Binding-site contacts:
Ligand atom CAH contacts residue FJP1 of chain 1.D at 3.8 Å.
Ligand atom OAC contacts residue ARG270 of chain 1.A at 3.8 Å.
Ligand atom CAX contacts residue TYR46 of chain 1.A at 3.7 Å (hydrophobic).
Ligand atom CAK contacts residue TYR46 of chain 1.A at 3.6 Å (hydrophobic).
Ligand atom OAC contacts residue ASP177 of chain 1.A at 3.1 Å (salt-bridge).
Ligand atom CAQ contacts residue VAL138 of chain 1.A at 3.4 Å (hydrophobic).
Ligand atom CAK contacts residue VAL142 of chain 1.A at 3.5 Å (hydrophobic).
Ligand atom OAB contacts residue GLN170 of chain 1.A at 3.7 Å.
Ligand atom CAT contacts residue ASN173 of chain 1.A at 3.6 Å.
Ligand atom CAN contacts residue FJP1 of chain 1.D at 3.0 Å.
Ligand atom CAI contacts residue ARG50 of chain 1.A at 3.4 Å.
Ligand atom CAE contacts residue FJP1 of chain 1.D at 3.4 Å.
Ligand atom OAA contacts residue MG1 of chain 1.E at 2.9 Å.
Ligand atom CAV contacts residue ASN173 of chain 1.A at 3.4 Å.
Ligand atom CAW contacts residue FJP1 of chain 1.D at 3.6 Å.
Ligand atom CAU contacts residue FJP1 of chain 1.D at 3.7 Å.
Ligand atom CAJ contacts residue CYS49 of chain 1.A at 3.5 Å (hydrophobic).
Ligand atom OAS contacts residue VAL142 of chain 1.A at 3.4 Å.
Ligand atom CAV contacts residue MG1 of chain 1.F at 3.3 Å.
Ligand atom CAL contacts residue FJP1 of chain 1.D at 3.6 Å.
Ligand atom CAM contacts residue TYR46 of chain 1.A at 3.3 Å (hydrophobic).
Ligand atom OAS contacts residue FJP1 of chain 1.D at 3.7 Å.
Ligand atom CAT contacts residue MG1 of chain 1.F at 3.2 Å.
Ligand atom OAC contacts residue MG1 of chain 1.F at 2.4 Å.
Ligand atom OAD contacts residue ASN173 of chain 1.A at 3.2 Å (h-bond).
Ligand atom CAY contacts residue FJP1 of chain 1.D at 3.5 Å.
Ligand atom OAC contacts residue ARG176 of chain 1.A at 3.8 Å.
Ligand atom CAP contacts residue GLN170 of chain 1.A at 3.6 Å.
Ligand atom OAA contacts residue ARG176 of chain 1.A at 3.5 Å (salt-bridge).
Ligand atom CAP contacts residue FJP1 of chain 1.D at 2.9 Å.
Ligand atom OAD contacts residue MG1 of chain 1.F at 2.5 Å.
Ligand atom OAC contacts residue ASN173 of chain 1.A at 3.6 Å.
Ligand atom CAG contacts residue TYR46 of chain 1.A at 3.7 Å (hydrophobic).
Ligand atom CAO contacts residue ASP53 of chain 1.A at 3.6 Å.
Ligand atom CAH contacts residue PHE27 of chain 1.A at 3.6 Å (hydrophobic).
Ligand atom CAF contacts residue MET20 of chain 1.A at 3.8 Å (hydrophobic).
Ligand atom CAX contacts residue VAL142 of chain 1.A at 3.7 Å (hydrophobic).
Ligand atom NAR contacts residue FJP1 of chain 1.D at 2.9 Å.
Ligand atom CAP contacts residue VAL138 of chain 1.A at 3.7 Å (hydrophobic).
Ligand atom CAI contacts residue CYS49 of chain 1.A at 3.7 Å (hydrophobic).

A small-molecule ligand and the protein it binds are described below.
Small molecule (SMILES): O=C(CC(=O)C(=O)O)NCCCc1cccc(Oc2ccccc2)c1

Sequence of chain 1.A:
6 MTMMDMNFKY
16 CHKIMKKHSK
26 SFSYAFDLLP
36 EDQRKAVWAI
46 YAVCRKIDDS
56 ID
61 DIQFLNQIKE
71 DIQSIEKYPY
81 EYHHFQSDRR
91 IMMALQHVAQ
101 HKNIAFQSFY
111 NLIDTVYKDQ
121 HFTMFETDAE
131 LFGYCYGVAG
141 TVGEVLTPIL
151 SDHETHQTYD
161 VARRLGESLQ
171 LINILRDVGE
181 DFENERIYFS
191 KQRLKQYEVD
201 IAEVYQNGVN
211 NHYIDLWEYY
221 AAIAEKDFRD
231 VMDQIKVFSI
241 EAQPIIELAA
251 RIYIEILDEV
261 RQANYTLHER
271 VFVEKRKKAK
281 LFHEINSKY